The small molecule below binds the protein below.
Small molecule (SMILES): Cc1ccc(C(=O)Nc2ccc(CN3CCN(CCO)CC3)c(C(F)(F)F)c2)cc1C#Cc1cnc(C(N)=O)n1C

Sequence of chain 1.B:
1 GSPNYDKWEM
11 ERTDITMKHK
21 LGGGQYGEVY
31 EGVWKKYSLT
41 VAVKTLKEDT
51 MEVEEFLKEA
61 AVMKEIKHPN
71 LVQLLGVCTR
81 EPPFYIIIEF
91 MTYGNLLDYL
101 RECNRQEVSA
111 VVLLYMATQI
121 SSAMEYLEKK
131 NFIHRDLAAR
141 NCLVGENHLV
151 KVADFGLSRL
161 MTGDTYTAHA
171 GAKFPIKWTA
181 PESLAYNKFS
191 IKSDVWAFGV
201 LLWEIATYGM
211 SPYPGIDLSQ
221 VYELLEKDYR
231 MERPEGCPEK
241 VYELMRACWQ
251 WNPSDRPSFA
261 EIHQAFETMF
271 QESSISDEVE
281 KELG

Binding-site contacts:
Ligand atom N4 contacts residue HIS134 of chain 1.B at 3.0 Å (h-bond).
Ligand atom C8 contacts residue GLU59 of chain 1.B at 3.3 Å.
Ligand atom O3 contacts residue ARG135 of chain 1.B at 3.3 Å.
Ligand atom C18 contacts residue ASP154 of chain 1.B at 3.4 Å.
Ligand atom O1 contacts residue ASP154 of chain 1.B at 2.9 Å (salt-bridge).
Ligand atom C14 contacts residue GLU59 of chain 1.B at 3.6 Å.
Ligand atom C4 contacts residue ILE88 of chain 1.B at 3.5 Å (hydrophobic).
Ligand atom C12 contacts residue ASP154 of chain 1.B at 3.2 Å.
Ligand atom N4 contacts residue ILE133 of chain 1.B at 3.0 Å (h-bond).
Ligand atom F3 contacts residue ILE66 of chain 1.B at 3.2 Å.
Ligand atom F2 contacts residue VAL152 of chain 1.B at 3.0 Å.
Ligand atom C27 contacts residue ILE133 of chain 1.B at 3.5 Å (hydrophobic).
Ligand atom F3 contacts residue LEU71 of chain 1.B at 3.5 Å.
Ligand atom C1 contacts residue ALA42 of chain 1.B at 3.5 Å (hydrophobic).
Ligand atom N2 contacts residue ASP154 of chain 1.B at 3.2 Å (salt-bridge).
Ligand atom C21 contacts residue HIS134 of chain 1.B at 3.4 Å.
Ligand atom N2 contacts residue GLU59 of chain 1.B at 3.1 Å (salt-bridge).
Ligand atom N5 contacts residue PHE90 of chain 1.B at 3.5 Å.
Ligand atom O3 contacts residue ILE133 of chain 1.B at 2.6 Å (h-bond).
Ligand atom C2 contacts residue ALA42 of chain 1.B at 3.3 Å (hydrophobic).
Ligand atom F1 contacts residue HIS134 of chain 1.B at 3.2 Å.
Ligand atom F2 contacts residue LEU71 of chain 1.B at 3.5 Å.
Ligand atom C22 contacts residue ASP154 of chain 1.B at 3.3 Å.
Ligand atom C22 contacts residue HIS134 of chain 1.B at 3.1 Å.
Ligand atom O2 contacts residue LEU21 of chain 1.B at 3.2 Å.
Ligand atom C24 contacts residue ILE133 of chain 1.B at 3.5 Å (hydrophobic).
Ligand atom C23 contacts residue ILE133 of chain 1.B at 3.2 Å (hydrophobic).
Ligand atom O1 contacts residue ALA153 of chain 1.B at 3.1 Å.
Ligand atom F2 contacts residue ALA153 of chain 1.B at 3.5 Å.
Ligand atom C11 contacts residue ALA42 of chain 1.B at 3.4 Å (hydrophobic).
Ligand atom O1 contacts residue VAL72 of chain 1.B at 3.3 Å.
Ligand atom C11 contacts residue ILE86 of chain 1.B at 3.5 Å (hydrophobic).
Ligand atom C4 contacts residue PHE155 of chain 1.B at 3.4 Å (hydrophobic).
Ligand atom N5 contacts residue MET91 of chain 1.B at 3.0 Å (h-bond).
Ligand atom C26 contacts residue PHE155 of chain 1.B at 3.5 Å (hydrophobic).
Ligand atom C3 contacts residue ALA42 of chain 1.B at 3.5 Å (hydrophobic).
Ligand atom C11 contacts residue LYS44 of chain 1.B at 3.4 Å.
Ligand atom C25 contacts residue HIS134 of chain 1.B at 3.6 Å.
Ligand atom N1 contacts residue MET91 of chain 1.B at 3.1 Å (h-bond).
Ligand atom C21 contacts residue ASP154 of chain 1.B at 3.3 Å.